Sequence of chain 1.D:
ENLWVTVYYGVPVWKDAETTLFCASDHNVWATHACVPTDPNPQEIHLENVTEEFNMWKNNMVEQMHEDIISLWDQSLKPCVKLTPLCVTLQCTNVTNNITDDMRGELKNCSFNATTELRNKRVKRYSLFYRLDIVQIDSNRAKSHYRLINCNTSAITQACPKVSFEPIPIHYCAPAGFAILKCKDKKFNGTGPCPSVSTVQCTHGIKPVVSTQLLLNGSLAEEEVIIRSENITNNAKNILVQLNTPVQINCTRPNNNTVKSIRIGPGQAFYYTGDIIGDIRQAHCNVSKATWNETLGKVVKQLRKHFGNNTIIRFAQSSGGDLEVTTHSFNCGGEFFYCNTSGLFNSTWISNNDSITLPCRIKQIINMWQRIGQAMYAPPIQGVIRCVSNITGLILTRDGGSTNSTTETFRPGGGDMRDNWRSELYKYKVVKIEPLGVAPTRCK

This small molecule binds to this protein.
Small molecule (SMILES): CC(=O)N[C@H]1[C@H](O[C@H]2[C@H](O)[C@@H](NC(C)=O)CO[C@@H]2CO)O[C@H](CO)[C@@H](O)[C@@H]1O

Binding-site contacts:
Ligand atom O6 contacts residue ILE317 of chain 1.D at 4.1 Å.
Ligand atom C7 contacts residue VAL435 of chain 1.D at 4.2 Å (hydrophobic).
Ligand atom C4 contacts residue ASN296 of chain 1.D at 4.4 Å.
Ligand atom C2 contacts residue ASN296 of chain 1.D at 2.5 Å.
Ligand atom O7 contacts residue VAL435 of chain 1.D at 4.3 Å.
Ligand atom C5 contacts residue ASN296 of chain 1.D at 3.8 Å.
Ligand atom C1 contacts residue ASN296 of chain 1.D at 1.5 Å.
Ligand atom O7 contacts residue ASN296 of chain 1.D at 3.2 Å (h-bond).
Ligand atom C7 contacts residue ASN296 of chain 1.D at 3.3 Å.
Ligand atom C8 contacts residue ASN296 of chain 1.D at 4.1 Å.
Ligand atom C3 contacts residue ASN296 of chain 1.D at 3.9 Å.
Ligand atom C8 contacts residue VAL435 of chain 1.D at 3.5 Å (hydrophobic).
Ligand atom N2 contacts residue ASN296 of chain 1.D at 3.0 Å (h-bond).
Ligand atom O5 contacts residue ILE317 of chain 1.D at 3.5 Å.
Ligand atom O5 contacts residue ASN296 of chain 1.D at 2.4 Å (h-bond).
Ligand atom C1 contacts residue ILE317 of chain 1.D at 4.2 Å (hydrophobic).